Sequence of chain 2.A:
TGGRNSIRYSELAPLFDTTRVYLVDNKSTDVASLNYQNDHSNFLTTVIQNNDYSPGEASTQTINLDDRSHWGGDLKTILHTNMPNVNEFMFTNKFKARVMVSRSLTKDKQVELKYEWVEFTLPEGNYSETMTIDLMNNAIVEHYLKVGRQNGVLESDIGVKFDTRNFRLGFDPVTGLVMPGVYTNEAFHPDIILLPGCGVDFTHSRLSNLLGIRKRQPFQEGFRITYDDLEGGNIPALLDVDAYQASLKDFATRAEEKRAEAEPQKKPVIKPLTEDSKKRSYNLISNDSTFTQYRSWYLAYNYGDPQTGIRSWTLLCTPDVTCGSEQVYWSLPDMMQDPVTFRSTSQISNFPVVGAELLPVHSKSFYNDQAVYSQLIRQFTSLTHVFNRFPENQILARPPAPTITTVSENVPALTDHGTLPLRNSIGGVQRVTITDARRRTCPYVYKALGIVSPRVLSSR

Binding-site contacts:
Ligand atom C3 contacts residue TRP117 of chain 2.A at 3.5 Å (hydrophobic).
Ligand atom C15 contacts residue ARG224 of chain 2.A at 3.3 Å.
Ligand atom C15 contacts residue TRP117 of chain 2.A at 4.2 Å (hydrophobic).
Ligand atom C2 contacts residue ARG98 of chain 2.A at 3.4 Å.
Ligand atom C16 contacts residue ARG224 of chain 2.A at 4.0 Å.
Ligand atom N1 contacts residue ARG224 of chain 2.A at 4.2 Å.
Ligand atom N1 contacts residue TRP117 of chain 2.A at 4.1 Å.
Ligand atom C3 contacts residue ARG98 of chain 2.A at 3.2 Å.
Ligand atom O1S contacts residue ASP228 of chain 2.A at 3.6 Å.
Ligand atom C2 contacts residue ARG224 of chain 2.A at 3.8 Å.
Ligand atom C1 contacts residue ARG224 of chain 2.A at 3.8 Å.
Ligand atom S1 contacts residue ARG98 of chain 2.A at 4.4 Å.
Ligand atom C16 contacts residue TRP117 of chain 2.A at 3.7 Å (hydrophobic).
Ligand atom C13 contacts residue ARG224 of chain 2.A at 4.1 Å.
Ligand atom O1S contacts residue THR226 of chain 2.A at 4.3 Å.
Ligand atom O3S contacts residue THR226 of chain 2.A at 4.0 Å.
Ligand atom C14 contacts residue ARG224 of chain 2.A at 4.5 Å.
Ligand atom C3 contacts residue ARG224 of chain 2.A at 3.5 Å.
Ligand atom O1S contacts residue ARG98 of chain 2.A at 3.6 Å.
Ligand atom C1 contacts residue ARG98 of chain 2.A at 3.2 Å.
Ligand atom N1 contacts residue ARG98 of chain 2.A at 4.3 Å.

A protein and the small-molecule ligand that binds it are described below.
Small molecule (SMILES): CCCCCCCCCCCC[N+](C)(C)CCCS(=O)(=O)O